Sequence of chain 2.NA:
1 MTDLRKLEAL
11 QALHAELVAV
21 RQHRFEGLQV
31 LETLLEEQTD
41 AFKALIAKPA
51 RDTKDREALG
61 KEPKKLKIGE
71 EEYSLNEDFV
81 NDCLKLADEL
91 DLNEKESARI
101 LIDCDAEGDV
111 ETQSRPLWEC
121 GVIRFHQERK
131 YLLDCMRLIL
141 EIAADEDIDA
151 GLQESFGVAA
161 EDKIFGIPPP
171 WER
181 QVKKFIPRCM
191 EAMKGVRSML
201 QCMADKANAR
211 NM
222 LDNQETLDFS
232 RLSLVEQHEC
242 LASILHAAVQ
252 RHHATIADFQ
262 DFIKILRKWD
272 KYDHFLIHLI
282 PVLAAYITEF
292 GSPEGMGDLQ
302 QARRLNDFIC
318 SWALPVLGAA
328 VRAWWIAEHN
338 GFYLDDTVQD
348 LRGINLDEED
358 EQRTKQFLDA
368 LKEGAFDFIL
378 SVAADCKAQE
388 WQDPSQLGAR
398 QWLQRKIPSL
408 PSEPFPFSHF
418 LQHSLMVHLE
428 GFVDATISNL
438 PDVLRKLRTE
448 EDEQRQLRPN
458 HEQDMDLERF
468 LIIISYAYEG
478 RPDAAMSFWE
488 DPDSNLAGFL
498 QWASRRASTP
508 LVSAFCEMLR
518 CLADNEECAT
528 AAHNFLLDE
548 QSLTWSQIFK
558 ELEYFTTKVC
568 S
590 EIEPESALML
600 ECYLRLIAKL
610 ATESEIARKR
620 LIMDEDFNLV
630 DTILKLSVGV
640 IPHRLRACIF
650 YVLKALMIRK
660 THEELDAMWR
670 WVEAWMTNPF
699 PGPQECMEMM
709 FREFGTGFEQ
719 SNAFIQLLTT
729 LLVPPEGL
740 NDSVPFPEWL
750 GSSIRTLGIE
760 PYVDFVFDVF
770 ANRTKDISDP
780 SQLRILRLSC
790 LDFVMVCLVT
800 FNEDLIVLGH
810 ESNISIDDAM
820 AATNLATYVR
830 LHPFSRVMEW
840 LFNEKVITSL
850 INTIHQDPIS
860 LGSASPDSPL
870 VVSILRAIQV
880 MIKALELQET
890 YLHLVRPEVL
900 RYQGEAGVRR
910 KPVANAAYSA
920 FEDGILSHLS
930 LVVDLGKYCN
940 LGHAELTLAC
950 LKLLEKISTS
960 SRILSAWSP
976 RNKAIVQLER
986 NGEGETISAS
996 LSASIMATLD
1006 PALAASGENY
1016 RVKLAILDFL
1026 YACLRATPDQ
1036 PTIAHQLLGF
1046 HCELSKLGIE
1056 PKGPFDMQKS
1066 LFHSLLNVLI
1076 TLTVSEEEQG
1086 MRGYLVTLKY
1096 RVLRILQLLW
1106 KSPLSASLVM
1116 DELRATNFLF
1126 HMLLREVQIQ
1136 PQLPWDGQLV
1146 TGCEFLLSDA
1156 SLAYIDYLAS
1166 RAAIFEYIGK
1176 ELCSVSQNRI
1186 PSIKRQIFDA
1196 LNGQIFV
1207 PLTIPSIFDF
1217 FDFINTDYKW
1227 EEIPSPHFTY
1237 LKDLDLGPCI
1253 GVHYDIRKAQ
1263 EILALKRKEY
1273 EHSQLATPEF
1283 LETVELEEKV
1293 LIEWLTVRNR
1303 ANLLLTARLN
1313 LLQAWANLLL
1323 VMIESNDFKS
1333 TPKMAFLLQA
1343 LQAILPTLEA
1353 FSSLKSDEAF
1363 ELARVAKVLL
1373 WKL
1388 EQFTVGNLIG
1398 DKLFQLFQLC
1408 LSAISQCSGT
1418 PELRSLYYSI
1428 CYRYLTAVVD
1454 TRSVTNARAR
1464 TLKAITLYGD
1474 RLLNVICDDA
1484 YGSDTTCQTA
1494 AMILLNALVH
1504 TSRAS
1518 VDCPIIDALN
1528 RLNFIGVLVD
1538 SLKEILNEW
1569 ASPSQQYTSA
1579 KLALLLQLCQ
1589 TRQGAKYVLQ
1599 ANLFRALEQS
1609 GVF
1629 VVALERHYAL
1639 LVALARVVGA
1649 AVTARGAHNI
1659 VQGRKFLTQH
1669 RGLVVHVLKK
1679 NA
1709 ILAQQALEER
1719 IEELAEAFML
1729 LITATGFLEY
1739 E

Sequence of chain 2.C:
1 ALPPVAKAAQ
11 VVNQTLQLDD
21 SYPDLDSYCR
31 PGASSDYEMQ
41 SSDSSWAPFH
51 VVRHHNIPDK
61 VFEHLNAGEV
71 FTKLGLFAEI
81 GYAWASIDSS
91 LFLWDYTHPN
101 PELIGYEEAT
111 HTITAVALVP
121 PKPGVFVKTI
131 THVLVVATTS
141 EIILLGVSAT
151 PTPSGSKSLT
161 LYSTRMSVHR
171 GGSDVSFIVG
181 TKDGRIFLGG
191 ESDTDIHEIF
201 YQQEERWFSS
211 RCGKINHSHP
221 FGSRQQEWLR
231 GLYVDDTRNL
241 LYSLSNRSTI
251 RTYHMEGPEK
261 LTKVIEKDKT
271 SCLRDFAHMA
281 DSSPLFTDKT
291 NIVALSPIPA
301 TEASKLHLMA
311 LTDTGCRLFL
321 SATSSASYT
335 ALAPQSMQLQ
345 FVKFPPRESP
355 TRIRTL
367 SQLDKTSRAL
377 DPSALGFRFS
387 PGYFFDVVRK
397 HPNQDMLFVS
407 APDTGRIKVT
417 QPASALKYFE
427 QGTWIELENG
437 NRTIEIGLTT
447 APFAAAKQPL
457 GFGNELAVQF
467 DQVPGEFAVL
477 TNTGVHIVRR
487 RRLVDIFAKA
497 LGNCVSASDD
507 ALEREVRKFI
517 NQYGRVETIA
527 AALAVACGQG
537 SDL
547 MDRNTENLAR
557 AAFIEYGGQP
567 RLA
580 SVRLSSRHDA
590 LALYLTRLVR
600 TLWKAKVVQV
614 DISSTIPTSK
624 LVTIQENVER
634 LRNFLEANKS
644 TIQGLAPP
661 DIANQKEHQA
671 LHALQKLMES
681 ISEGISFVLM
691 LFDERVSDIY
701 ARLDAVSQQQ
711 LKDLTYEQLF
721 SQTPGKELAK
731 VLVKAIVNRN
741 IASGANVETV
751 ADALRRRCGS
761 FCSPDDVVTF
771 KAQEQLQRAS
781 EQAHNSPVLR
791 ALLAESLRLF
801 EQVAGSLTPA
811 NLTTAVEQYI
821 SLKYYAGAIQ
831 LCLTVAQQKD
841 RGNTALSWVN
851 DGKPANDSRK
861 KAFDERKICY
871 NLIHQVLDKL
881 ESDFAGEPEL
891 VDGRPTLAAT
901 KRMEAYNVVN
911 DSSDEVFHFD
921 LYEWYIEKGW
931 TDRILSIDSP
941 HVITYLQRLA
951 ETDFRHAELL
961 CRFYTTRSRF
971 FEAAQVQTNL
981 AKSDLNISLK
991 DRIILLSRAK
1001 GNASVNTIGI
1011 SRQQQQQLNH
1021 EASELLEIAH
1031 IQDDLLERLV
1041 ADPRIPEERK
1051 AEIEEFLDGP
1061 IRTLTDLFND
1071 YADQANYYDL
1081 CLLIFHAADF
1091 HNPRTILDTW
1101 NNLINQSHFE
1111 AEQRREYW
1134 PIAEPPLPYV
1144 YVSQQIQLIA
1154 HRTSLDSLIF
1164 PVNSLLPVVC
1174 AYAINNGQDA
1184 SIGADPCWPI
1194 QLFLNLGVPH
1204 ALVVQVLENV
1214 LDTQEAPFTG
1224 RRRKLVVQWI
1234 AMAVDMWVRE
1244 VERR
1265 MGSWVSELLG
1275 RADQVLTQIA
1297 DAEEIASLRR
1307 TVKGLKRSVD

This protein binds this small molecule.
Small molecule (SMILES): CC[C@H](C)[C@H](NC(=O)[C@@H](NC(=O)[C@H](CC(C)C)NC(=O)[C@@H](N)CCCCN)C(C)C)C(=O)N[C@@H](CC(N)=O)C(=O)N[C@@H](CCCCN)C(=O)N[C@@H](CC(=O)O)C(=O)N[C@@H](CCSC)C(=O)N[C@@H](CCCN=C(N)N)C(=O)N[C@H](C(=O)N[C@@H](CC(=O)O)C(=O)N[C@@H](CC(C)C)C(=O)N[C@@H](Cc1ccccc1)C(=O)N[C@@H](CO)C(=O)N1CCC[C@H]1C(=O)N1CCC[C@H]1C(=O)N[C@H](C=O)CC(N)=O)[C@@H](C)O

Binding-site contacts:
Ligand atom O contacts residue GLN1074 of chain 2.C at 3.0 Å (h-bond).
Ligand atom N contacts residue ASN1069 of chain 2.C at 2.9 Å (h-bond).
Ligand atom N contacts residue THR1065 of chain 2.C at 3.2 Å (h-bond).
Ligand atom O contacts residue ASN1069 of chain 2.C at 3.3 Å (h-bond).
Ligand atom CE2 contacts residue GLN565 of chain 2.F at 2.0 Å.
Ligand atom CD1 contacts residue ARG567 of chain 2.F at 3.4 Å.
Ligand atom NZ contacts residue LYS1225 of chain 2.NA at 2.2 Å.
Ligand atom NH1 contacts residue ASP1073 of chain 2.C at 3.6 Å.
Ligand atom C contacts residue ASN1069 of chain 2.C at 3.2 Å.
Ligand atom N contacts residue GLN1074 of chain 2.C at 3.2 Å (h-bond).
Ligand atom CG contacts residue GLN565 of chain 2.F at 1.5 Å.
Ligand atom CB contacts residue GLU1052 of chain 2.C at 3.1 Å.
Ligand atom O contacts residue ASN1069 of chain 2.C at 3.0 Å (h-bond).
Ligand atom CG contacts residue GLU1052 of chain 2.C at 3.2 Å.
Ligand atom CA contacts residue GLN565 of chain 2.F at 3.1 Å.
Ligand atom CG contacts residue ILE1045 of chain 2.C at 3.5 Å (hydrophobic).
Ligand atom CD1 contacts residue GLN565 of chain 2.F at 1.2 Å.
Ligand atom CE1 contacts residue ARG1044 of chain 2.C at 3.5 Å.
Ligand atom O contacts residue THR1065 of chain 2.C at 3.2 Å.
Ligand atom CG1 contacts residue PHE1068 of chain 2.C at 3.4 Å (hydrophobic).
Ligand atom CD2 contacts residue GLN565 of chain 2.F at 1.6 Å.
Ligand atom CD contacts residue GLN1074 of chain 2.C at 3.5 Å.
Ligand atom CB contacts residue GLN565 of chain 2.F at 2.0 Å.
Ligand atom CA contacts residue ASN1069 of chain 2.C at 3.5 Å.
Ligand atom CB contacts residue GLN1074 of chain 2.C at 3.5 Å.
Ligand atom NH1 contacts residue ASN1069 of chain 2.C at 2.8 Å (h-bond).
Ligand atom NH2 contacts residue ASP1073 of chain 2.C at 3.1 Å (salt-bridge).
Ligand atom CD1 contacts residue ILE1053 of chain 2.C at 3.4 Å (hydrophobic).
Ligand atom CZ contacts residue GLN565 of chain 2.F at 2.3 Å.
Ligand atom CE contacts residue LYS1225 of chain 2.NA at 3.3 Å.
Ligand atom CE contacts residue GLU1228 of chain 2.NA at 3.4 Å.
Ligand atom CG2 contacts residue PHE1068 of chain 2.C at 3.6 Å (hydrophobic).
Ligand atom CE1 contacts residue GLN565 of chain 2.F at 1.8 Å.
Ligand atom NZ contacts residue ASP1073 of chain 2.C at 3.0 Å (salt-bridge).
Ligand atom CA contacts residue THR1065 of chain 2.C at 3.6 Å.
Ligand atom CD1 contacts residue PHE1068 of chain 2.C at 3.4 Å (hydrophobic).
Ligand atom CZ contacts residue ARG1044 of chain 2.C at 3.3 Å.
Ligand atom CD1 contacts residue ARG1044 of chain 2.C at 3.1 Å.
Ligand atom CD1 contacts residue THR1065 of chain 2.C at 3.5 Å.
Ligand atom OG1 contacts residue ARG1049 of chain 2.C at 2.9 Å (salt-bridge).

Sequence of chain 2.F:
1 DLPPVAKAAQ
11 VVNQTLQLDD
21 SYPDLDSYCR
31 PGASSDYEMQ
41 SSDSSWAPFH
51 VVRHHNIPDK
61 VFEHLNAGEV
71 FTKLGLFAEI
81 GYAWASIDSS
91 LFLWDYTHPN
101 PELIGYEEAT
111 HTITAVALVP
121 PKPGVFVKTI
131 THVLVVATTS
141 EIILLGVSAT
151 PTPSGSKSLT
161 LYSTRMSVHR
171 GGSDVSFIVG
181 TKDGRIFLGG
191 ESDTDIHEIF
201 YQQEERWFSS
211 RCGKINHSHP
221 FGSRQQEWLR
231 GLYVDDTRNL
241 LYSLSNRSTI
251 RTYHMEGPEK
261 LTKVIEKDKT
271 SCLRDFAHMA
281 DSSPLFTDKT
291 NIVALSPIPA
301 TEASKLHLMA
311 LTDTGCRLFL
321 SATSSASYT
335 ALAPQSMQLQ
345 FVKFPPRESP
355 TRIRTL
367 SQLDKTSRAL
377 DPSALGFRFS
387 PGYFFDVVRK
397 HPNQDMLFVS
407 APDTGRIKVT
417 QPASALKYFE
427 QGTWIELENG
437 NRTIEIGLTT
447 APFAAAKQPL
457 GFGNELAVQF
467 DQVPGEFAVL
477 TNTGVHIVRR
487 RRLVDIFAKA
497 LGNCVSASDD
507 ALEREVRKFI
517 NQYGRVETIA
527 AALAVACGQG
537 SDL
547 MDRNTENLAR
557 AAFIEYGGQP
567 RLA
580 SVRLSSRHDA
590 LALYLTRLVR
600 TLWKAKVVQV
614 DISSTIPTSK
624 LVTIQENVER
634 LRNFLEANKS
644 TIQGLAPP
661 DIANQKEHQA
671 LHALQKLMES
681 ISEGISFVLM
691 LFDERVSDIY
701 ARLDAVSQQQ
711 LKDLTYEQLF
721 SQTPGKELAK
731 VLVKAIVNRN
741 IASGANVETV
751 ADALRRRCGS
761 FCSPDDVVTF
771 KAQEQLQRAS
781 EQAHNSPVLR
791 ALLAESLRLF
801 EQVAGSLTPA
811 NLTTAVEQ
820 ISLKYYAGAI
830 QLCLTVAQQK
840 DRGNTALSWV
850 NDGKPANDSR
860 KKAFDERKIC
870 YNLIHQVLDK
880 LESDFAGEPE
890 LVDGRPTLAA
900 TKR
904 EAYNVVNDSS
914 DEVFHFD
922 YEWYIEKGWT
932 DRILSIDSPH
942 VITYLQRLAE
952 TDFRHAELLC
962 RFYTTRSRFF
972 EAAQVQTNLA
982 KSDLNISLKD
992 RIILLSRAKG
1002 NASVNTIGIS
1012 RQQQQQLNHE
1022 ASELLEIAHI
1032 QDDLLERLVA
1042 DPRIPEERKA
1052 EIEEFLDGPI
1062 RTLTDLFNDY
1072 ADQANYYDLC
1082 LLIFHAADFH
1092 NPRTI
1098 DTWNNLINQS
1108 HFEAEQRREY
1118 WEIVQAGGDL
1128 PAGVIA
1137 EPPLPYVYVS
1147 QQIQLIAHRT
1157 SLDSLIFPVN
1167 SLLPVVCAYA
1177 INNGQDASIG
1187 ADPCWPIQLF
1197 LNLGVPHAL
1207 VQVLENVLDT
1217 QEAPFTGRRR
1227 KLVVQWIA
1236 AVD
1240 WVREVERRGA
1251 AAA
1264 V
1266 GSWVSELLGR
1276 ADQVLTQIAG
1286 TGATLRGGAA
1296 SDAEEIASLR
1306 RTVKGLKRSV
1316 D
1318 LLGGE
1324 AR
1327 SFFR